Sequence of chain 1.A:
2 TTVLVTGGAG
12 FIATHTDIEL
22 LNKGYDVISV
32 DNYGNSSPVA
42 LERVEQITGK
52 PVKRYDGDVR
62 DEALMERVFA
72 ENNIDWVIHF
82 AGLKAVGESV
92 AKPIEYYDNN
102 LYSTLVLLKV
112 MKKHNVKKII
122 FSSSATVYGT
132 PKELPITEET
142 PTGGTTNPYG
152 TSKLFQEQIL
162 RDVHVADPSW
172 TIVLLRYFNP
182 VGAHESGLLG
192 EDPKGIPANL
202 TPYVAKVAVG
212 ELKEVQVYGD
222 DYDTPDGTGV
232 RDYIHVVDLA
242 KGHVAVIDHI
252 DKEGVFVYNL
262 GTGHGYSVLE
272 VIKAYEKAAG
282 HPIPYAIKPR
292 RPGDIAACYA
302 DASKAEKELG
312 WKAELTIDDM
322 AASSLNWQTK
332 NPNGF

A protein and the small-molecule ligand that binds it are described below.
Small molecule (SMILES): CC(=O)N[C@H]1[C@@H](O[P](=O)(O)O[P](=O)(O)OC[C@H]2O[C@@H](n3ccc(=O)[nH]c3=O)[C@H](O)[C@@H]2O)O[C@H](CO)[C@@H](O)[C@@H]1O

Binding-site contacts:
Ligand atom C4' contacts residue NAD1 of chain 1.D at 3.0 Å.
Ligand atom O1B contacts residue ASN180 of chain 1.A at 2.9 Å (h-bond).
Ligand atom O2 contacts residue GLN217 of chain 1.A at 3.4 Å (h-bond).
Ligand atom O2 contacts residue TYR219 of chain 1.A at 3.0 Å (h-bond).
Ligand atom O3A contacts residue ASN180 of chain 1.A at 3.3 Å (h-bond).
Ligand atom C4' contacts residue TYR150 of chain 1.A at 3.5 Å (hydrophobic).
Ligand atom C4 contacts residue TYR219 of chain 1.A at 3.3 Å (hydrophobic).
Ligand atom O4 contacts residue GLN217 of chain 1.A at 3.4 Å (h-bond).
Ligand atom C2 contacts residue GLN217 of chain 1.A at 3.5 Å.
Ligand atom O4 contacts residue TYR219 of chain 1.A at 3.4 Å.
Ligand atom C6' contacts residue SER125 of chain 1.A at 3.3 Å.
Ligand atom O4' contacts residue TYR150 of chain 1.A at 2.6 Å (h-bond).
Ligand atom C1' contacts residue ASN180 of chain 1.A at 3.5 Å.
Ligand atom C2' contacts residue NAD1 of chain 1.D at 3.2 Å.
Ligand atom O4' contacts residue SER125 of chain 1.A at 2.5 Å (h-bond).
Ligand atom O4' contacts residue NAD1 of chain 1.D at 3.3 Å.
Ligand atom O3B contacts residue GLY230 of chain 1.A at 3.5 Å.
Ligand atom O1A contacts residue LEU201 of chain 1.A at 2.9 Å (h-bond).
Ligand atom O7' contacts residue ASN200 of chain 1.A at 3.4 Å.
Ligand atom O3' contacts residue LYS85 of chain 1.A at 3.0 Å (salt-bridge).
Ligand atom N2' contacts residue LYS85 of chain 1.A at 3.1 Å (salt-bridge).
Ligand atom O2A contacts residue ARG292 of chain 1.A at 2.8 Å (salt-bridge).
Ligand atom O2B contacts residue ARG292 of chain 1.A at 3.0 Å (salt-bridge).
Ligand atom N3 contacts residue GLN217 of chain 1.A at 2.6 Å (h-bond).
Ligand atom O1B contacts residue ARG232 of chain 1.A at 2.8 Å (salt-bridge).
Ligand atom C2 contacts residue TYR219 of chain 1.A at 3.5 Å (hydrophobic).
Ligand atom O2' contacts residue ASP295 of chain 1.A at 2.6 Å (salt-bridge).
Ligand atom O1A contacts residue ASN200 of chain 1.A at 3.1 Å.
Ligand atom O2A contacts residue ALA199 of chain 1.A at 3.5 Å (h-bond).
Ligand atom N3 contacts residue TYR219 of chain 1.A at 3.3 Å.
Ligand atom O7' contacts residue LYS85 of chain 1.A at 3.3 Å (salt-bridge).
Ligand atom O5' contacts residue ASN180 of chain 1.A at 3.3 Å (h-bond).
Ligand atom O6' contacts residue ASN180 of chain 1.A at 2.9 Å (h-bond).
Ligand atom C8' contacts residue LYS85 of chain 1.A at 3.4 Å.
Ligand atom O3' contacts residue TYR150 of chain 1.A at 3.0 Å (h-bond).
Ligand atom C6' contacts residue PHE179 of chain 1.A at 3.1 Å (hydrophobic).
Ligand atom O2 contacts residue VAL218 of chain 1.A at 3.4 Å.
Ligand atom C7' contacts residue LYS85 of chain 1.A at 3.4 Å.
Ligand atom O5' contacts residue NAD1 of chain 1.D at 3.2 Å (h-bond).
Ligand atom C6' contacts residue TYR178 of chain 1.A at 3.5 Å (hydrophobic).